Sequence of chain 22.B:
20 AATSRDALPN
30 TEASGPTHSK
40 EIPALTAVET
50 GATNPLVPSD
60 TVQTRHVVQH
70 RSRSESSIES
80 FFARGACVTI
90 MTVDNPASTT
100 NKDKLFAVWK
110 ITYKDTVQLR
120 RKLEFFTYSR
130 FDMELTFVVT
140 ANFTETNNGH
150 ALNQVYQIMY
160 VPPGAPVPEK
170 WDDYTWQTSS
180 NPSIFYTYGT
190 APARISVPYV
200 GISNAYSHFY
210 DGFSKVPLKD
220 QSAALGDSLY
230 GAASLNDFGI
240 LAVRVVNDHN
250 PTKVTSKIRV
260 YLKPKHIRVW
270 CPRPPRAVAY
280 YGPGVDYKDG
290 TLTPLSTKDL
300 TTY

Sequence of chain 22.D:
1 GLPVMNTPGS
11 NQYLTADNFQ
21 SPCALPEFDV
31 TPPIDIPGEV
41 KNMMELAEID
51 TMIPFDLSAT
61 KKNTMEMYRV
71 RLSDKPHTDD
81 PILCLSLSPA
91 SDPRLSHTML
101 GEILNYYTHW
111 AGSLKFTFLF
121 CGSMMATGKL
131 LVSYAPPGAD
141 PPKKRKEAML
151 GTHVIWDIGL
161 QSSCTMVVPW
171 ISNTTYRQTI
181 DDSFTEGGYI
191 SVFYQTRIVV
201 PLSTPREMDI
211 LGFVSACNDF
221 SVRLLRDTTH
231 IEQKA

Binding-site contacts:
Ligand atom C18 contacts residue PHE237 of chain 22.B at 3.8 Å (hydrophobic).
Ligand atom C23 contacts residue PHE237 of chain 22.B at 3.8 Å (hydrophobic).
Ligand atom C4 contacts residue TYR159 of chain 22.B at 3.7 Å (hydrophobic).
Ligand atom C7 contacts residue VAL196 of chain 22.B at 3.5 Å (hydrophobic).
Ligand atom N4 contacts residue LEU240 of chain 22.B at 3.3 Å.
Ligand atom C26 contacts residue LYS113 of chain 22.B at 3.7 Å.
Ligand atom C20 contacts residue TYR112 of chain 22.B at 3.4 Å (hydrophobic).
Ligand atom C21 contacts residue TYR112 of chain 22.B at 3.4 Å (hydrophobic).
Ligand atom C4 contacts residue ILE194 of chain 22.B at 3.8 Å (hydrophobic).
Ligand atom C1 contacts residue ILE183 of chain 22.B at 3.5 Å (hydrophobic).
Ligand atom O25 contacts residue THR111 of chain 22.B at 3.4 Å (h-bond).
Ligand atom C13 contacts residue PHE237 of chain 22.B at 3.7 Å (hydrophobic).
Ligand atom C3 contacts residue TYR159 of chain 22.B at 3.7 Å (hydrophobic).
Ligand atom C3 contacts residue PRO181 of chain 22.B at 3.7 Å (hydrophobic).
Ligand atom C15 contacts residue MET132 of chain 22.B at 3.6 Å (hydrophobic).
Ligand atom C7 contacts residue TYR159 of chain 22.B at 3.7 Å (hydrophobic).
Ligand atom O25 contacts residue TYR112 of chain 22.B at 3.4 Å.
Ligand atom C27 contacts residue ASP236 of chain 22.B at 3.6 Å.
Ligand atom C3 contacts residue ALA24 of chain 22.D at 3.5 Å (hydrophobic).
Ligand atom C26 contacts residue THR111 of chain 22.B at 3.6 Å.
Ligand atom C14 contacts residue MET132 of chain 22.B at 3.5 Å (hydrophobic).
Ligand atom C8 contacts residue TYR159 of chain 22.B at 3.5 Å (hydrophobic).
Ligand atom C11 contacts residue LEU134 of chain 22.B at 3.8 Å (hydrophobic).
Ligand atom C4 contacts residue ALA24 of chain 22.D at 3.5 Å (hydrophobic).
Ligand atom C20 contacts residue PHE237 of chain 22.B at 3.4 Å (hydrophobic).
Ligand atom C13 contacts residue MET132 of chain 22.B at 3.8 Å (hydrophobic).
Ligand atom C19 contacts residue PHE237 of chain 22.B at 3.5 Å (hydrophobic).
Ligand atom C8 contacts residue VAL196 of chain 22.B at 3.7 Å (hydrophobic).
Ligand atom C10 contacts residue MET132 of chain 22.B at 3.7 Å (hydrophobic).
Ligand atom C21 contacts residue PHE237 of chain 22.B at 3.7 Å (hydrophobic).
Ligand atom O24 contacts residue TYR112 of chain 22.B at 3.8 Å.
Ligand atom C5 contacts residue TYR159 of chain 22.B at 3.7 Å (hydrophobic).
Ligand atom C1 contacts residue ILE157 of chain 22.B at 3.4 Å (hydrophobic).
Ligand atom C23 contacts residue TYR112 of chain 22.B at 3.3 Å (hydrophobic).
Ligand atom N6 contacts residue VAL196 of chain 22.B at 3.8 Å.
Ligand atom N3 contacts residue LEU240 of chain 22.B at 3.4 Å.
Ligand atom C14 contacts residue VAL199 of chain 22.B at 3.8 Å (hydrophobic).
Ligand atom C12 contacts residue VAL199 of chain 22.B at 3.7 Å (hydrophobic).
Ligand atom O16 contacts residue MET132 of chain 22.B at 3.6 Å.
Ligand atom C5 contacts residue ILE194 of chain 22.B at 3.8 Å (hydrophobic).

The small molecule below binds the protein below.
Small molecule (SMILES): CCOC(=O)c1ccc(OCCCCC2CCN(c3ccc(C)nn3)CC2)cc1